The protein below binds the small molecule below.
Small molecule (SMILES): O=c1[nH]cnc2c1ncn2[C@@H]1O[C@H](COP(=O)(O)O)[C@@H](O)[C@H]1O

Sequence of chain 2.A:
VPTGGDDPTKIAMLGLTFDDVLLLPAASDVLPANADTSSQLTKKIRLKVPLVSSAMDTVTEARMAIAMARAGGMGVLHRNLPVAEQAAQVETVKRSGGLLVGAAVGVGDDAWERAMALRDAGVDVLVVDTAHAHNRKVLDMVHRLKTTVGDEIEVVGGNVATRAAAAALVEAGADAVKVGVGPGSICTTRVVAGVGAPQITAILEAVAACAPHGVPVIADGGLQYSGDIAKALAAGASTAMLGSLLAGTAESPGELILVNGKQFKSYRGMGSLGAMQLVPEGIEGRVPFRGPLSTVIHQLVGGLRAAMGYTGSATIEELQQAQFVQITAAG

Binding-site contacts:
Ligand atom C2 contacts residue FWJ1 of chain 2.C at 3.2 Å.
Ligand atom O3P contacts residue GLY257 of chain 2.A at 3.0 Å (h-bond).
Ligand atom C8 contacts residue MET70 of chain 2.A at 3.6 Å (hydrophobic).
Ligand atom O3P contacts residue SER258 of chain 2.A at 3.3 Å (h-bond).
Ligand atom O3' contacts residue SER68 of chain 2.A at 2.9 Å (h-bond).
Ligand atom N7 contacts residue GLY283 of chain 2.A at 3.5 Å.
Ligand atom O1P contacts residue SER258 of chain 2.A at 3.2 Å (h-bond).
Ligand atom C3' contacts residue ASP234 of chain 2.A at 3.3 Å.
Ligand atom N7 contacts residue ILE200 of chain 2.A at 3.6 Å.
Ligand atom P contacts residue TYR281 of chain 2.A at 3.6 Å.
Ligand atom C6 contacts residue FWJ1 of chain 2.C at 3.1 Å.
Ligand atom O6 contacts residue GLY285 of chain 2.A at 2.7 Å (h-bond).
Ligand atom C5' contacts residue TYR281 of chain 2.A at 3.5 Å (hydrophobic).
Ligand atom O1P contacts residue TYR281 of chain 2.A at 2.5 Å (h-bond).
Ligand atom N3 contacts residue FWJ1 of chain 2.C at 3.3 Å.
Ligand atom O5' contacts residue GLY235 of chain 2.A at 3.5 Å.
Ligand atom C4' contacts residue ASP234 of chain 2.A at 3.4 Å.
Ligand atom C4 contacts residue ILE200 of chain 2.A at 3.6 Å (hydrophobic).
Ligand atom O3' contacts residue MET255 of chain 2.A at 3.6 Å (h-bond).
Ligand atom C5 contacts residue ILE200 of chain 2.A at 3.4 Å (hydrophobic).
Ligand atom O6 contacts residue FWJ1 of chain 2.C at 3.3 Å (h-bond).
Ligand atom O5' contacts residue GLY198 of chain 2.A at 3.5 Å.
Ligand atom O1P contacts residue SER199 of chain 2.A at 2.7 Å (h-bond).
Ligand atom N1 contacts residue GLU318 of chain 2.A at 2.7 Å (salt-bridge).
Ligand atom N1 contacts residue FWJ1 of chain 2.C at 2.8 Å (h-bond).
Ligand atom O3' contacts residue ASP234 of chain 2.A at 2.4 Å (salt-bridge).
Ligand atom C6 contacts residue GLY285 of chain 2.A at 3.7 Å.
Ligand atom C1' contacts residue FWJ1 of chain 2.C at 3.7 Å.
Ligand atom N7 contacts residue MET284 of chain 2.A at 3.0 Å (h-bond).
Ligand atom C2 contacts residue CYS201 of chain 2.A at 3.4 Å (hydrophobic).
Ligand atom C3' contacts residue SER68 of chain 2.A at 3.6 Å.
Ligand atom O6 contacts residue GLY283 of chain 2.A at 3.2 Å.
Ligand atom C2 contacts residue GLU318 of chain 2.A at 3.5 Å.
Ligand atom O2' contacts residue FWJ1 of chain 2.C at 3.4 Å.
Ligand atom O2P contacts residue GLY236 of chain 2.A at 2.9 Å (h-bond).
Ligand atom O2P contacts residue SER199 of chain 2.A at 2.9 Å (h-bond).
Ligand atom O6 contacts residue MET284 of chain 2.A at 3.3 Å (h-bond).
Ligand atom O6 contacts residue GLY319 of chain 2.A at 3.4 Å.
Ligand atom O2' contacts residue ASP234 of chain 2.A at 2.6 Å (salt-bridge).
Ligand atom O2P contacts residue GLY198 of chain 2.A at 3.6 Å.